This small molecule binds to this protein.
Small molecule (SMILES): Nc1nc(=O)c2ncn([C@@H]3O[C@H](CO[P](=O)(O)O[C@H]4[C@@H](O)[C@H](n5cnc6c(N)ncnc65)O[C@@H]4CO[P](=O)(O)O[C@H]4[C@@H](O)[C@H](N)O[C@@H]4CO[P](=O)(O)O[C@H]4[C@@H](O)[C@H](n5cnc6c(N)ncnc65)O[C@@H]4CO)[C@@H](O)[C@H]3O)c2[nH]1

Binding-site contacts:
Ligand atom O2' contacts residue TYR26 of chain 1.A at 3.2 Å.
Ligand atom N7 contacts residue HIS57 of chain 1.A at 3.1 Å (h-bond).
Ligand atom N3 contacts residue GLN22 of chain 1.A at 2.9 Å (h-bond).
Ligand atom N1 contacts residue PHE37 of chain 1.A at 3.3 Å.
Ligand atom N6 contacts residue SER55 of chain 1.A at 2.8 Å (h-bond).
Ligand atom C8 contacts residue HIS57 of chain 1.A at 3.5 Å.
Ligand atom C4 contacts residue TYR25 of chain 1.A at 3.5 Å (hydrophobic).
Ligand atom N7 contacts residue PHE37 of chain 1.A at 3.6 Å.
Ligand atom C6 contacts residue PHE37 of chain 1.A at 3.3 Å (hydrophobic).
Ligand atom C6 contacts residue TYR25 of chain 1.A at 3.3 Å (hydrophobic).
Ligand atom C4 contacts residue PHE37 of chain 1.A at 3.5 Å (hydrophobic).
Ligand atom N7 contacts residue TYR25 of chain 1.A at 3.3 Å.
Ligand atom N3 contacts residue PHE37 of chain 1.A at 3.4 Å.
Ligand atom OP1 contacts residue TYR26 of chain 1.A at 2.6 Å (h-bond).
Ligand atom O3' contacts residue ARG58 of chain 1.A at 3.4 Å.
Ligand atom C3' contacts residue ASP35 of chain 1.A at 3.5 Å.
Ligand atom C1' contacts residue ARG58 of chain 1.A at 3.5 Å.
Ligand atom O2' contacts residue HIS57 of chain 1.A at 3.5 Å.
Ligand atom N9 contacts residue TYR25 of chain 1.A at 3.6 Å.
Ligand atom C8 contacts residue PHE56 of chain 1.A at 3.6 Å (hydrophobic).
Ligand atom C5 contacts residue HIS57 of chain 1.A at 3.4 Å.
Ligand atom N1 contacts residue TYR25 of chain 1.A at 3.5 Å.
Ligand atom N7 contacts residue PHE56 of chain 1.A at 3.5 Å.
Ligand atom C2 contacts residue PHE37 of chain 1.A at 3.5 Å (hydrophobic).
Ligand atom O2' contacts residue PHE37 of chain 1.A at 3.3 Å.
Ligand atom O3' contacts residue ASP35 of chain 1.A at 2.5 Å (salt-bridge).
Ligand atom N6 contacts residue TYR25 of chain 1.A at 3.4 Å.
Ligand atom C4 contacts residue HIS57 of chain 1.A at 3.5 Å.
Ligand atom C5 contacts residue TYR25 of chain 1.A at 3.4 Å (hydrophobic).
Ligand atom O4' contacts residue ARG58 of chain 1.A at 3.2 Å.
Ligand atom C2 contacts residue GLN22 of chain 1.A at 3.4 Å.
Ligand atom OP1 contacts residue HIS57 of chain 1.A at 3.4 Å (h-bond).
Ligand atom O2' contacts residue TYR25 of chain 1.A at 3.6 Å.
Ligand atom O2' contacts residue LEU38 of chain 1.A at 3.5 Å (h-bond).
Ligand atom N2 contacts residue SO41 of chain 1.E at 3.1 Å (h-bond).
Ligand atom O2' contacts residue ASP35 of chain 1.A at 2.8 Å (salt-bridge).
Ligand atom N1 contacts residue SO41 of chain 1.E at 2.9 Å (h-bond).
Ligand atom O6 contacts residue PHE37 of chain 1.A at 3.5 Å.
Ligand atom OP1 contacts residue ARG58 of chain 1.A at 2.9 Å (salt-bridge).
Ligand atom C6 contacts residue HIS57 of chain 1.A at 3.5 Å.

Sequence of chain 1.A:
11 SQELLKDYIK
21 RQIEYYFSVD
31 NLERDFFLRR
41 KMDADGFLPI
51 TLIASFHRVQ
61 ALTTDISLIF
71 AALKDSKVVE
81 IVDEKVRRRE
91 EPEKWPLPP